Binding-site contacts:
Ligand atom CG2 contacts residue PHE483 of chain 1.A at 3.4 Å (hydrophobic).
Ligand atom N contacts residue LYS485 of chain 1.A at 2.8 Å (salt-bridge).
Ligand atom O1 contacts residue GLU488 of chain 1.A at 3.5 Å.
Ligand atom CB contacts residue SER424 of chain 1.A at 3.5 Å.
Ligand atom N contacts residue SER349 of chain 1.A at 3.2 Å (h-bond).
Ligand atom CG2 contacts residue SER349 of chain 1.A at 3.2 Å.
Ligand atom CD1 contacts residue NAG1 of chain 1.H at 3.6 Å.
Ligand atom O contacts residue PHE483 of chain 1.A at 2.8 Å (h-bond).
Ligand atom O1 contacts residue ARG326 of chain 1.A at 3.0 Å (salt-bridge).
Ligand atom O contacts residue SER349 of chain 1.A at 3.3 Å.
Ligand atom O2 contacts residue ALA492 of chain 1.A at 3.2 Å.
Ligand atom CG contacts residue PHE483 of chain 1.A at 3.3 Å (hydrophobic).
Ligand atom C contacts residue PHE483 of chain 1.A at 3.4 Å (hydrophobic).
Ligand atom CD contacts residue PHE483 of chain 1.A at 3.6 Å (hydrophobic).
Ligand atom CA contacts residue ASP422 of chain 1.A at 3.6 Å.
Ligand atom CZ contacts residue PHE483 of chain 1.A at 3.6 Å (hydrophobic).
Ligand atom CA contacts residue PHE483 of chain 1.A at 3.2 Å (hydrophobic).
Ligand atom N contacts residue PHE483 of chain 1.A at 2.8 Å (h-bond).
Ligand atom O contacts residue ALA325 of chain 1.A at 3.6 Å.
Ligand atom CG2 contacts residue ALA325 of chain 1.A at 3.3 Å (hydrophobic).
Ligand atom CB contacts residue SER349 of chain 1.A at 3.0 Å.
Ligand atom O contacts residue LYS485 of chain 1.A at 3.3 Å (salt-bridge).
Ligand atom O2 contacts residue NAG1 of chain 1.H at 3.6 Å.
Ligand atom OE1 contacts residue ARG326 of chain 1.A at 3.2 Å (salt-bridge).
Ligand atom O3 contacts residue ASN401 of chain 1.A at 2.5 Å (h-bond).
Ligand atom CE1 contacts residue NAG1 of chain 1.H at 3.6 Å.
Ligand atom O contacts residue THR375 of chain 1.A at 2.7 Å (h-bond).
Ligand atom CG2 contacts residue SER347 of chain 1.A at 2.9 Å.
Ligand atom O contacts residue THR302 of chain 1.A at 2.6 Å (h-bond).
Ligand atom O3 contacts residue NAG1 of chain 1.H at 3.5 Å.
Ligand atom OH contacts residue LYS485 of chain 1.A at 3.4 Å.
Ligand atom N contacts residue ASP422 of chain 1.A at 3.0 Å (salt-bridge).
Ligand atom O contacts residue VAL398 of chain 1.A at 3.1 Å.
Ligand atom CA contacts residue SER349 of chain 1.A at 3.6 Å.
Ligand atom OXT contacts residue ASN323 of chain 1.A at 2.9 Å (h-bond).
Ligand atom CG1 contacts residue ASP422 of chain 1.A at 3.6 Å.
Ligand atom NE2 contacts residue PHE483 of chain 1.A at 3.1 Å.
Ligand atom CD1 contacts residue TYR444 of chain 1.A at 3.6 Å (hydrophobic).
Ligand atom OH contacts residue ALA492 of chain 1.A at 3.3 Å.
Ligand atom O3 contacts residue LYS485 of chain 1.A at 3.2 Å.

Sequence of chain 1.A:
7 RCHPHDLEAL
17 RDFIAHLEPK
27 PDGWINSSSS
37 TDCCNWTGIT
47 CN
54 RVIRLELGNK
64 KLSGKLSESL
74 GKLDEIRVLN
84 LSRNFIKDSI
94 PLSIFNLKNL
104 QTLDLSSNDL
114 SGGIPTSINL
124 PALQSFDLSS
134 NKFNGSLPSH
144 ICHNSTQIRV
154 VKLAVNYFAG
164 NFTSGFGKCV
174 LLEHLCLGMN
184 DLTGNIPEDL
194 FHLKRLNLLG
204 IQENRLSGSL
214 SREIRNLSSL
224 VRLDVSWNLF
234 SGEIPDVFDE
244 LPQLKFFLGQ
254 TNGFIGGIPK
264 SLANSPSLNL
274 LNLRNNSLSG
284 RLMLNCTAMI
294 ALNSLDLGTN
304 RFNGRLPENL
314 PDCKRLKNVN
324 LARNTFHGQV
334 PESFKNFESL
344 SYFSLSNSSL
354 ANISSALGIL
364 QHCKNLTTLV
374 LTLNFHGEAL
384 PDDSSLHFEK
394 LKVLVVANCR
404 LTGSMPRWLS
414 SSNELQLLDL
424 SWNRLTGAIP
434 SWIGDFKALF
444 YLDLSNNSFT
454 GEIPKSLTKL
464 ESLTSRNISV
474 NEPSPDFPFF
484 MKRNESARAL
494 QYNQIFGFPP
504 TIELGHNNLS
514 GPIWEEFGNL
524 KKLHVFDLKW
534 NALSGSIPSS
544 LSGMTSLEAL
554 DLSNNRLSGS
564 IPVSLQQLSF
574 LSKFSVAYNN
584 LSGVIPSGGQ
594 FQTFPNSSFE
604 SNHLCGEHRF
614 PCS

The small molecule below binds the protein below.
Small molecule (SMILES): CC[C@H](C)[C@H](NC(=O)[C@@H](N)Cc1ccc(OS(=O)(=O)O)cc1)C(=O)N[C@@H](Cc1ccc(OS(=O)(=O)O)cc1)C(=O)N[C@H](C(=O)N[C@@H](CCC(N)=O)C(=O)O)[C@@H](C)O